This small molecule binds to this protein.
Small molecule (SMILES): CC(=O)N[C@H]1[C@H](O[C@H]2[C@H](O)[C@@H](NC(C)=O)CO[C@@H]2CO)O[C@H](CO)[C@@H](O)[C@@H]1O

Binding-site contacts:
Ligand atom O6 contacts residue ASN153 of chain 2.E at 4.5 Å.
Ligand atom C1 contacts residue HIS158 of chain 2.E at 3.9 Å.
Ligand atom C2 contacts residue HIS149 of chain 2.E at 3.7 Å.
Ligand atom O6 contacts residue GLY156 of chain 2.E at 4.5 Å.
Ligand atom C1 contacts residue HIS149 of chain 2.E at 3.6 Å.
Ligand atom C5 contacts residue HIS149 of chain 2.E at 4.4 Å.
Ligand atom C6 contacts residue HIS158 of chain 2.E at 4.0 Å.
Ligand atom O5 contacts residue HIS158 of chain 2.E at 3.1 Å (h-bond).
Ligand atom O7 contacts residue HIS149 of chain 2.E at 3.6 Å.
Ligand atom C6 contacts residue HIS149 of chain 2.E at 4.2 Å.
Ligand atom C7 contacts residue ASN153 of chain 2.E at 3.3 Å.
Ligand atom C8 contacts residue GLY102 of chain 2.C at 3.3 Å.
Ligand atom O5 contacts residue HIS149 of chain 2.E at 3.5 Å (h-bond).
Ligand atom C1 contacts residue ASN153 of chain 2.E at 1.4 Å.
Ligand atom O3 contacts residue HIS149 of chain 2.E at 4.2 Å.
Ligand atom C5 contacts residue ASN153 of chain 2.E at 3.6 Å.
Ligand atom C4 contacts residue ASN153 of chain 2.E at 4.2 Å.
Ligand atom O5 contacts residue THR155 of chain 2.E at 4.3 Å.
Ligand atom O5 contacts residue ASN153 of chain 2.E at 2.3 Å (h-bond).
Ligand atom O6 contacts residue HIS158 of chain 2.E at 2.8 Å (h-bond).
Ligand atom O7 contacts residue ASN153 of chain 2.E at 3.3 Å (h-bond).
Ligand atom C2 contacts residue ASN153 of chain 2.E at 2.4 Å.
Ligand atom C3 contacts residue HIS149 of chain 2.E at 4.5 Å.
Ligand atom N2 contacts residue ASN153 of chain 2.E at 2.9 Å (h-bond).
Ligand atom C4 contacts residue HIS149 of chain 2.E at 4.4 Å.
Ligand atom C7 contacts residue HIS149 of chain 2.E at 4.5 Å.
Ligand atom C3 contacts residue ASN153 of chain 2.E at 3.8 Å.
Ligand atom C1 contacts residue THR155 of chain 2.E at 4.0 Å.
Ligand atom O6 contacts residue HIS149 of chain 2.E at 3.0 Å (h-bond).
Ligand atom C8 contacts residue ASN153 of chain 2.E at 4.0 Å.
Ligand atom C5 contacts residue HIS158 of chain 2.E at 4.2 Å.

Sequence of chain 2.E:
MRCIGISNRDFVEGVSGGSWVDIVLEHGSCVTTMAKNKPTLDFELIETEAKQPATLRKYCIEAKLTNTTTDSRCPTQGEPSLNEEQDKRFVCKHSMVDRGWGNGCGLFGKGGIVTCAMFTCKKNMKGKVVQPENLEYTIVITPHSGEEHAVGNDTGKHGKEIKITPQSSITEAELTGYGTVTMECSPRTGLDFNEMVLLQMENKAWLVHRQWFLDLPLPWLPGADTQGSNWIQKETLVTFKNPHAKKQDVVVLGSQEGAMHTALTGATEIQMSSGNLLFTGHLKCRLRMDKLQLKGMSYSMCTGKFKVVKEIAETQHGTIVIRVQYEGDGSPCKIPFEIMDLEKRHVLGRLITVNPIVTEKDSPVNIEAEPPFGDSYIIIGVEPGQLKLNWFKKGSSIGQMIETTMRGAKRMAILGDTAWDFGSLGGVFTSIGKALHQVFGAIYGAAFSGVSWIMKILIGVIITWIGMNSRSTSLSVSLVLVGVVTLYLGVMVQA

Sequence of chain 2.C:
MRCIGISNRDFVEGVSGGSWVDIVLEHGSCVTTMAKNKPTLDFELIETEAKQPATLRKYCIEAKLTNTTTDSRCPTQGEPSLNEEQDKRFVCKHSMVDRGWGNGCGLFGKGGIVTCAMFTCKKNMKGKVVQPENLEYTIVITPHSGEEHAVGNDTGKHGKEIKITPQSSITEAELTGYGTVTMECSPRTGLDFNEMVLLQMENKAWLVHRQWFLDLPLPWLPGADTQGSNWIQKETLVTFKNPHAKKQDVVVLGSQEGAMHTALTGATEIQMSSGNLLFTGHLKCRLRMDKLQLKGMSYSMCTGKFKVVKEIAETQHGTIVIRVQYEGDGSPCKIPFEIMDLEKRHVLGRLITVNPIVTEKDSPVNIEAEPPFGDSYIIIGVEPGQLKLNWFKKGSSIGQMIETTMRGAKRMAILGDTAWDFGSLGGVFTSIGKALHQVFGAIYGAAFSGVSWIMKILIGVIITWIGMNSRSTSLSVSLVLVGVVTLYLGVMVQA